Sequence of chain 1.A:
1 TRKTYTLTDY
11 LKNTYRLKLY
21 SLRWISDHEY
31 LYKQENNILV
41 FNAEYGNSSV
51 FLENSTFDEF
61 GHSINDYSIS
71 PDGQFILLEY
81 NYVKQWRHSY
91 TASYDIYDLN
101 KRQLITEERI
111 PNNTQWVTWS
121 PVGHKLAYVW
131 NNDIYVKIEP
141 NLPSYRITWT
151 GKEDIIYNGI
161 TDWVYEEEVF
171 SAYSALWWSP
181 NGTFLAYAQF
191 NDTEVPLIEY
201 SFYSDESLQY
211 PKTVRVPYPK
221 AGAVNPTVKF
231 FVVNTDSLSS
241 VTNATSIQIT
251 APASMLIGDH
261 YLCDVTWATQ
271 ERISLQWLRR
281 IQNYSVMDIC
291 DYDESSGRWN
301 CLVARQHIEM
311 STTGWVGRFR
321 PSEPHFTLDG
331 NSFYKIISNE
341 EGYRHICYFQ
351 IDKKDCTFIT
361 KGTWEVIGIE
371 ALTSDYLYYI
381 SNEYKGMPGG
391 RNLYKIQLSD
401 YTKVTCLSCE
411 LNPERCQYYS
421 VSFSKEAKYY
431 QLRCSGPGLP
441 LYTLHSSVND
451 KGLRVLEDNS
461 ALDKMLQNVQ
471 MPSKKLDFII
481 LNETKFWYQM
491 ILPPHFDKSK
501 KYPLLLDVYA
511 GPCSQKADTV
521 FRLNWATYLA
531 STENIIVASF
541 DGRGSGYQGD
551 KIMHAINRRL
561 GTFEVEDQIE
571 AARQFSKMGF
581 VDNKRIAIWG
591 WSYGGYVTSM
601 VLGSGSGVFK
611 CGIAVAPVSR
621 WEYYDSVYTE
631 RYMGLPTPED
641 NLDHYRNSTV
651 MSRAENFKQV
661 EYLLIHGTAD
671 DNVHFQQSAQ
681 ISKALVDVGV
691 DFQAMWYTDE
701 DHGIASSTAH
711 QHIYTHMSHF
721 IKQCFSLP

Binding-site contacts:
Ligand atom O6 contacts residue ASN36 of chain 1.A at 2.9 Å (h-bond).
Ligand atom C2 contacts residue ASN54 of chain 1.A at 2.5 Å.
Ligand atom C6 contacts residue ASN36 of chain 1.A at 3.7 Å.
Ligand atom C5 contacts residue ASN36 of chain 1.A at 4.1 Å.
Ligand atom O5 contacts residue GLU35 of chain 1.A at 3.8 Å.
Ligand atom N2 contacts residue ASN54 of chain 1.A at 3.0 Å (h-bond).
Ligand atom C1 contacts residue ASN36 of chain 1.A at 4.2 Å.
Ligand atom C1 contacts residue ASN54 of chain 1.A at 1.4 Å.
Ligand atom C1 contacts residue GLU35 of chain 1.A at 3.1 Å.
Ligand atom N2 contacts residue GLU35 of chain 1.A at 3.8 Å.
Ligand atom C5 contacts residue GLU35 of chain 1.A at 3.9 Å.
Ligand atom C7 contacts residue ASN54 of chain 1.A at 3.6 Å.
Ligand atom C2 contacts residue GLU35 of chain 1.A at 3.8 Å.
Ligand atom C2 contacts residue ASN37 of chain 1.A at 4.2 Å.
Ligand atom C5 contacts residue ASN54 of chain 1.A at 3.7 Å.
Ligand atom C1 contacts residue ASN37 of chain 1.A at 4.0 Å.
Ligand atom C8 contacts residue ASN37 of chain 1.A at 3.5 Å.
Ligand atom N2 contacts residue ASN37 of chain 1.A at 3.1 Å (h-bond).
Ligand atom C7 contacts residue ASN37 of chain 1.A at 3.8 Å.
Ligand atom O5 contacts residue ASN36 of chain 1.A at 4.2 Å.
Ligand atom C3 contacts residue ASN54 of chain 1.A at 3.8 Å.
Ligand atom C3 contacts residue GLU35 of chain 1.A at 4.1 Å.
Ligand atom O7 contacts residue ASN54 of chain 1.A at 4.3 Å.
Ligand atom C4 contacts residue ASN54 of chain 1.A at 4.2 Å.
Ligand atom C8 contacts residue ASN54 of chain 1.A at 3.9 Å.
Ligand atom O5 contacts residue ASN54 of chain 1.A at 2.4 Å (h-bond).

A small-molecule ligand and the protein it binds are described below.
Small molecule (SMILES): CC(=O)N[C@@H]1[C@@H](O)[C@H](O)[C@@H](CO)O[C@H]1O